Binding-site contacts:
Ligand atom CB contacts residue ASP243 of chain 42.C at 3.9 Å.
Ligand atom OG contacts residue ARG35 of chain 42.C at 4.2 Å.
Ligand atom N contacts residue ARG35 of chain 42.C at 4.4 Å.
Ligand atom CG2 contacts residue GLU245 of chain 42.C at 3.4 Å.
Ligand atom O contacts residue ASP243 of chain 42.C at 4.3 Å.
Ligand atom CA contacts residue ARG29 of chain 42.C at 4.2 Å.
Ligand atom CB contacts residue ARG35 of chain 42.C at 3.4 Å.
Ligand atom N contacts residue ASP243 of chain 42.C at 3.8 Å.
Ligand atom O contacts residue ARG35 of chain 42.C at 3.3 Å (salt-bridge).
Ligand atom C contacts residue ARG29 of chain 42.C at 3.9 Å.
Ligand atom O contacts residue ASP243 of chain 42.C at 4.3 Å.
Ligand atom O contacts residue PRO43 of chain 42.C at 3.7 Å.
Ligand atom O contacts residue ARG29 of chain 42.C at 4.2 Å.
Ligand atom O contacts residue ARG36 of chain 42.C at 2.9 Å (salt-bridge).
Ligand atom CA contacts residue ASP243 of chain 42.C at 4.2 Å.
Ligand atom O contacts residue PHE37 of chain 42.C at 3.8 Å.
Ligand atom C contacts residue ASP243 of chain 42.C at 3.5 Å.
Ligand atom CG2 contacts residue ARG36 of chain 42.C at 3.8 Å.
Ligand atom CG2 contacts residue PRO43 of chain 42.C at 4.3 Å (hydrophobic).
Ligand atom CD1 contacts residue ARG29 of chain 42.C at 3.6 Å.
Ligand atom CB contacts residue ARG35 of chain 42.C at 3.8 Å.
Ligand atom CA contacts residue ASP243 of chain 42.C at 3.3 Å.
Ligand atom O contacts residue ILE25 of chain 42.C at 3.8 Å.
Ligand atom C contacts residue PRO43 of chain 42.C at 4.5 Å (hydrophobic).
Ligand atom C contacts residue ARG35 of chain 42.C at 3.5 Å.
Ligand atom CG1 contacts residue ASP243 of chain 42.C at 3.3 Å.
Ligand atom N contacts residue ARG35 of chain 42.C at 4.1 Å.
Ligand atom C contacts residue ARG35 of chain 42.C at 3.7 Å.
Ligand atom N contacts residue ARG35 of chain 42.C at 4.1 Å.
Ligand atom CB contacts residue ASP243 of chain 42.C at 4.2 Å.
Ligand atom N contacts residue ASP243 of chain 42.C at 3.3 Å (salt-bridge).
Ligand atom C contacts residue ARG36 of chain 42.C at 3.2 Å.
Ligand atom CA contacts residue ARG35 of chain 42.C at 4.5 Å.
Ligand atom CD2 contacts residue ARG29 of chain 42.C at 3.8 Å.
Ligand atom OG contacts residue PHE244 of chain 42.C at 3.7 Å.
Ligand atom C contacts residue ASP243 of chain 42.C at 4.4 Å.
Ligand atom O contacts residue ARG29 of chain 42.C at 3.0 Å (salt-bridge).
Ligand atom CG2 contacts residue ARG35 of chain 42.C at 3.9 Å.
Ligand atom O contacts residue ARG35 of chain 42.C at 2.9 Å (salt-bridge).
Ligand atom CG1 contacts residue ARG35 of chain 42.C at 4.4 Å.

Sequence of chain 42.C:
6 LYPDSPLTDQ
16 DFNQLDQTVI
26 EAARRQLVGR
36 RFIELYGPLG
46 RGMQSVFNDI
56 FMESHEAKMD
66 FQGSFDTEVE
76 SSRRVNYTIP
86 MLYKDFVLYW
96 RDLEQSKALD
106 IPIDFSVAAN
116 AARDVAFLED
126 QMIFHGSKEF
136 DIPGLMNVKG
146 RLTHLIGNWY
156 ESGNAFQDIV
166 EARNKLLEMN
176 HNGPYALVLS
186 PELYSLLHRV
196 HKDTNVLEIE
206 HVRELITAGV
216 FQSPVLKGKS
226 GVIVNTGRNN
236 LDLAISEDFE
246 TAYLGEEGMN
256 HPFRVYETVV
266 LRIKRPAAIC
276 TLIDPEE

The protein below binds the small molecule below.
Small molecule (SMILES): CC[C@H](C)[C@H](NC(=O)[C@H](CC(C)C)NC(=O)[C@H](CO)NC(=O)CNC(=O)[C@@H](NC(=O)[C@@H](N)[C@@H](C)O)C(C)C)C(=O)N[C@H](C=O)CCC(N)=O